Sequence of chain 1.A:
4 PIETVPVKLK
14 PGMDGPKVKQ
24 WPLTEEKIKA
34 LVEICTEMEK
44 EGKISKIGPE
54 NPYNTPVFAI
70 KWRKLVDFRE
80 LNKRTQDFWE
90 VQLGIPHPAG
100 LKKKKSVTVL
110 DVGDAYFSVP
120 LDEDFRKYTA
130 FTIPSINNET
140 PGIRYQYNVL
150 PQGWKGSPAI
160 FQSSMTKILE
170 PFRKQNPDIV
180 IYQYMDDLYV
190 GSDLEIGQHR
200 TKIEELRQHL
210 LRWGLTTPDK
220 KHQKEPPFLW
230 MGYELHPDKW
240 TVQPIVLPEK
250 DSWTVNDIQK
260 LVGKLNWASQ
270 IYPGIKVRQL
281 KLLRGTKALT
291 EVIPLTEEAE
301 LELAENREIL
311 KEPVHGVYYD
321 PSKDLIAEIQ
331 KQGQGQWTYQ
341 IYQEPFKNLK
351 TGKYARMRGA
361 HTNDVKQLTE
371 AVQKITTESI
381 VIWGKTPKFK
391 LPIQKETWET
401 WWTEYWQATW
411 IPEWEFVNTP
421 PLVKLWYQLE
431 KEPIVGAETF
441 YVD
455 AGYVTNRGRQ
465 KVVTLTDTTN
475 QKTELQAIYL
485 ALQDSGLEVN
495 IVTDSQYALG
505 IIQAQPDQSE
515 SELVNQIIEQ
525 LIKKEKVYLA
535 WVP

The small molecule below binds the protein below.
Small molecule (SMILES): CCCc1c([S@](=O)C2CCCCC2)c2cc(Cl)ccc2[nH]c1=O

Binding-site contacts:
Ligand atom OS contacts residue TYR188 of chain 1.A at 3.4 Å.
Ligand atom OS contacts residue PHE227 of chain 1.A at 4.0 Å.
Ligand atom CL contacts residue HIS235 of chain 1.A at 3.4 Å.
Ligand atom C8 contacts residue VAL106 of chain 1.A at 4.0 Å (hydrophobic).
Ligand atom C8 contacts residue HIS235 of chain 1.A at 3.6 Å.
Ligand atom CL contacts residue PRO225 of chain 1.A at 3.7 Å.
Ligand atom C13 contacts residue TYR181 of chain 1.A at 3.7 Å (hydrophobic).
Ligand atom C8 contacts residue TYR318 of chain 1.A at 4.0 Å (hydrophobic).
Ligand atom C6 contacts residue LYS101 of chain 1.A at 3.7 Å.
Ligand atom CD contacts residue TRP229 of chain 1.A at 3.3 Å (hydrophobic).
Ligand atom CE contacts residue TRP229 of chain 1.A at 3.9 Å (hydrophobic).
Ligand atom C13 contacts residue TYR188 of chain 1.A at 3.3 Å (hydrophobic).
Ligand atom O2 contacts residue LEU100 of chain 1.A at 3.7 Å.
Ligand atom C13 contacts residue VAL179 of chain 1.A at 3.7 Å (hydrophobic).
Ligand atom C9 contacts residue TYR318 of chain 1.A at 3.4 Å (hydrophobic).
Ligand atom N1 contacts residue LEU100 of chain 1.A at 3.5 Å.
Ligand atom OS contacts residue VAL106 of chain 1.A at 3.2 Å.
Ligand atom S4 contacts residue TYR188 of chain 1.A at 4.0 Å.
Ligand atom CL contacts residue LEU234 of chain 1.A at 3.2 Å.
Ligand atom CL contacts residue PRO236 of chain 1.A at 3.9 Å.
Ligand atom N1 contacts residue LYS103 of chain 1.A at 4.0 Å.
Ligand atom C7 contacts residue VAL106 of chain 1.A at 4.0 Å (hydrophobic).
Ligand atom C6 contacts residue LEU100 of chain 1.A at 3.5 Å (hydrophobic).
Ligand atom CE contacts residue TYR188 of chain 1.A at 3.5 Å (hydrophobic).
Ligand atom C11 contacts residue LEU100 of chain 1.A at 3.9 Å (hydrophobic).
Ligand atom C12 contacts residue VAL179 of chain 1.A at 3.4 Å (hydrophobic).
Ligand atom CB contacts residue TYR181 of chain 1.A at 3.7 Å (hydrophobic).
Ligand atom O2 contacts residue LYS101 of chain 1.A at 3.3 Å (salt-bridge).
Ligand atom CL contacts residue PHE227 of chain 1.A at 3.4 Å.
Ligand atom C9 contacts residue PRO236 of chain 1.A at 3.5 Å (hydrophobic).
Ligand atom C10 contacts residue LYS101 of chain 1.A at 3.8 Å.
Ligand atom N1 contacts residue LYS101 of chain 1.A at 2.8 Å (salt-bridge).
Ligand atom CC contacts residue TYR181 of chain 1.A at 4.0 Å (hydrophobic).
Ligand atom C10 contacts residue PRO236 of chain 1.A at 3.6 Å (hydrophobic).
Ligand atom C9 contacts residue HIS235 of chain 1.A at 3.0 Å.
Ligand atom C10 contacts residue TYR318 of chain 1.A at 3.5 Å (hydrophobic).
Ligand atom C5 contacts residue LEU100 of chain 1.A at 3.7 Å (hydrophobic).
Ligand atom CD contacts residue TYR181 of chain 1.A at 3.7 Å (hydrophobic).
Ligand atom CF contacts residue TYR188 of chain 1.A at 3.4 Å (hydrophobic).
Ligand atom C2 contacts residue LYS101 of chain 1.A at 3.8 Å.